Binding-site contacts:
Ligand atom O3' contacts residue ARG310 of chain 1.C at 3.2 Å (salt-bridge).
Ligand atom N3B contacts residue PHE129 of chain 1.C at 3.7 Å.
Ligand atom O1B contacts residue MG1 of chain 1.J at 2.1 Å.
Ligand atom C6 contacts residue ARG170 of chain 1.C at 2.1 Å.
Ligand atom N6 contacts residue ARG170 of chain 1.C at 2.1 Å (salt-bridge).
Ligand atom O3' contacts residue ARG130 of chain 1.C at 3.2 Å (salt-bridge).
Ligand atom O2A contacts residue THR134 of chain 1.C at 3.0 Å (h-bond).
Ligand atom O3A contacts residue THR134 of chain 1.C at 3.6 Å (h-bond).
Ligand atom C8 contacts residue GLN135 of chain 1.C at 3.0 Å.
Ligand atom O1A contacts residue THR131 of chain 1.C at 2.6 Å (h-bond).
Ligand atom O1B contacts residue THR131 of chain 1.C at 3.2 Å (h-bond).
Ligand atom C4 contacts residue ARG170 of chain 1.C at 2.6 Å.
Ligand atom PB contacts residue LYS133 of chain 1.C at 3.3 Å.
Ligand atom N7 contacts residue ARG170 of chain 1.C at 1.6 Å (salt-bridge).
Ligand atom N1 contacts residue ARG170 of chain 1.C at 3.2 Å (salt-bridge).
Ligand atom N9 contacts residue ARG170 of chain 1.C at 3.1 Å (salt-bridge).
Ligand atom O1B contacts residue GLY132 of chain 1.C at 3.5 Å (h-bond).
Ligand atom O2A contacts residue MG1 of chain 1.J at 3.2 Å.
Ligand atom N3B contacts residue LYS133 of chain 1.C at 3.1 Å (salt-bridge).
Ligand atom O3A contacts residue MG1 of chain 1.J at 2.9 Å.
Ligand atom O1A contacts residue MG1 of chain 1.J at 3.7 Å.
Ligand atom PA contacts residue MG1 of chain 1.J at 3.4 Å.
Ligand atom O1A contacts residue GLY132 of chain 1.C at 2.2 Å (h-bond).
Ligand atom O4' contacts residue GLN135 of chain 1.C at 3.5 Å (h-bond).
Ligand atom N9 contacts residue GLN135 of chain 1.C at 3.6 Å.
Ligand atom N7 contacts residue GLN135 of chain 1.C at 3.4 Å (h-bond).
Ligand atom O1A contacts residue ARG130 of chain 1.C at 3.1 Å.
Ligand atom O2A contacts residue GLY132 of chain 1.C at 3.0 Å.
Ligand atom C2 contacts residue ILE329 of chain 1.C at 3.6 Å (hydrophobic).
Ligand atom N3 contacts residue ARG170 of chain 1.C at 3.6 Å.
Ligand atom C8 contacts residue ARG170 of chain 1.C at 2.5 Å.
Ligand atom C5 contacts residue ARG170 of chain 1.C at 1.6 Å.
Ligand atom O1B contacts residue LYS133 of chain 1.C at 2.7 Å (salt-bridge).
Ligand atom O2G contacts residue GLU163 of chain 1.C at 3.2 Å (salt-bridge).
Ligand atom O2B contacts residue MG1 of chain 1.J at 1.9 Å.
Ligand atom PB contacts residue MG1 of chain 1.J at 2.2 Å.
Ligand atom N3B contacts residue ARG130 of chain 1.C at 3.6 Å.
Ligand atom O2B contacts residue THR134 of chain 1.C at 2.9 Å.
Ligand atom PA contacts residue GLY132 of chain 1.C at 3.2 Å.
Ligand atom N3 contacts residue ILE329 of chain 1.C at 3.6 Å (h-bond).

Sequence of chain 1.C:
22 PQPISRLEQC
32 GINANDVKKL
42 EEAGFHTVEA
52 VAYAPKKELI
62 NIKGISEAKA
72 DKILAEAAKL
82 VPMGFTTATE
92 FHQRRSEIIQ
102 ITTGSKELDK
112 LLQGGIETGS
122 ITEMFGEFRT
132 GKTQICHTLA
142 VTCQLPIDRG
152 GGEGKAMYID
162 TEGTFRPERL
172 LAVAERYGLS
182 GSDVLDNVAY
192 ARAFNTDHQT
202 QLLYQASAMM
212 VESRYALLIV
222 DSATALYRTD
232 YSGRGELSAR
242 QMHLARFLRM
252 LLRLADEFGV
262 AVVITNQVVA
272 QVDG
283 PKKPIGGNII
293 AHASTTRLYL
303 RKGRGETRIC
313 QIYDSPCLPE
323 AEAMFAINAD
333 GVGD

A small-molecule ligand and the protein it binds are described below.
Small molecule (SMILES): Nc1ncnc2c1ncn2[C@@H]1O[C@H](CO[P](=O)(O)O[P](=O)(O)NP(=O)(O)O)[C@@H](O)[C@H]1O